Sequence of chain 77.A:
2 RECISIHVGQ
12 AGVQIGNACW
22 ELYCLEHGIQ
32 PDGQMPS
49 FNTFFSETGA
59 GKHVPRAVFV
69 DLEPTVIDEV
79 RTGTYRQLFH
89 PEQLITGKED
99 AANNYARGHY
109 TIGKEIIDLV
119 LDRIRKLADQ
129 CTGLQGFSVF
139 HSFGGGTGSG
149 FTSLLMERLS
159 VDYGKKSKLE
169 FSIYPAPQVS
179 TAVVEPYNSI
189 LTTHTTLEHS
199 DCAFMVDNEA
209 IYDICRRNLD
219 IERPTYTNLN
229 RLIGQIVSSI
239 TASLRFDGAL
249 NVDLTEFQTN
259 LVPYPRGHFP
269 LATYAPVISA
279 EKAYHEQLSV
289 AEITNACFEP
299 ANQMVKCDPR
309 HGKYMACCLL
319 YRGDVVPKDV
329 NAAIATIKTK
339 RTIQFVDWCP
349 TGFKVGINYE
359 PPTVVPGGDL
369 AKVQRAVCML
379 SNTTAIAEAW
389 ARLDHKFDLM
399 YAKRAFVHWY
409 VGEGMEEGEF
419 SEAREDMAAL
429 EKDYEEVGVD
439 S

This small molecule binds to this protein.
Small molecule (SMILES): Nc1nc2c(ncn2[C@@H]2O[C@H](CO[P](=O)(O)C[P](=O)(O)OP(=O)(O)O)[C@@H](O)[C@H]2O)c(=O)[nH]1

Binding-site contacts:
Ligand atom PB contacts residue MG1 of chain 76.F at 3.7 Å.
Ligand atom O2G contacts residue GLY142 of chain 76.B at 3.0 Å (h-bond).
Ligand atom O2A contacts residue GLN11 of chain 76.B at 3.5 Å (h-bond).
Ligand atom O1G contacts residue ALA97 of chain 76.B at 3.0 Å (h-bond).
Ligand atom N1 contacts residue ASN226 of chain 76.B at 2.7 Å (h-bond).
Ligand atom O1A contacts residue GLN11 of chain 76.B at 3.1 Å.
Ligand atom PG contacts residue MG1 of chain 76.F at 3.5 Å.
Ligand atom C4' contacts residue SER138 of chain 76.B at 3.2 Å.
Ligand atom C6 contacts residue TYR222 of chain 76.B at 3.7 Å (hydrophobic).
Ligand atom C2 contacts residue ASN226 of chain 76.B at 3.6 Å.
Ligand atom N1 contacts residue TYR222 of chain 76.B at 3.2 Å.
Ligand atom O3B contacts residue GLY142 of chain 76.B at 3.5 Å (h-bond).
Ligand atom O3G contacts residue MG1 of chain 76.F at 2.5 Å.
Ligand atom C2 contacts residue TYR222 of chain 76.B at 3.5 Å (hydrophobic).
Ligand atom N2 contacts residue ASN226 of chain 76.B at 2.9 Å (h-bond).
Ligand atom O2G contacts residue LYS352 of chain 77.A at 3.5 Å (salt-bridge).
Ligand atom O1G contacts residue GLU254 of chain 77.A at 3.4 Å (salt-bridge).
Ligand atom C6 contacts residue ASN226 of chain 76.B at 3.3 Å.
Ligand atom C2 contacts residue ASN204 of chain 76.B at 3.4 Å.
Ligand atom O3B contacts residue THR143 of chain 76.B at 3.1 Å (h-bond).
Ligand atom O6 contacts residue GLN15 of chain 76.B at 2.5 Å (h-bond).
Ligand atom O1A contacts residue LEU248 of chain 77.A at 2.6 Å.
Ligand atom O2A contacts residue CYS12 of chain 76.B at 3.3 Å (h-bond).
Ligand atom O2G contacts residue ASN99 of chain 76.B at 2.9 Å (h-bond).
Ligand atom O1B contacts residue MG1 of chain 76.F at 2.4 Å.
Ligand atom O1G contacts residue THR143 of chain 76.B at 3.4 Å.
Ligand atom O3' contacts residue GLU181 of chain 76.B at 3.3 Å (salt-bridge).
Ligand atom O2B contacts residue THR143 of chain 76.B at 2.7 Å (h-bond).
Ligand atom O1B contacts residue GLY10 of chain 76.B at 3.7 Å.
Ligand atom O6 contacts residue ASN226 of chain 76.B at 3.1 Å (h-bond).
Ligand atom O2B contacts residue GLY144 of chain 76.B at 2.7 Å (h-bond).
Ligand atom C6 contacts residue GLN15 of chain 76.B at 3.6 Å.
Ligand atom O4' contacts residue SER138 of chain 76.B at 3.3 Å (h-bond).
Ligand atom O2G contacts residue GLU254 of chain 77.A at 3.6 Å (salt-bridge).
Ligand atom O1B contacts residue GLN11 of chain 76.B at 3.2 Å (h-bond).
Ligand atom N2 contacts residue ASN204 of chain 76.B at 2.6 Å (h-bond).
Ligand atom PB contacts residue THR143 of chain 76.B at 3.3 Å.
Ligand atom O2B contacts residue GLY10 of chain 76.B at 3.2 Å.
Ligand atom N3 contacts residue ASN204 of chain 76.B at 3.0 Å (h-bond).
Ligand atom O2' contacts residue ASN329 of chain 77.A at 2.8 Å (h-bond).

Sequence of chain 76.B:
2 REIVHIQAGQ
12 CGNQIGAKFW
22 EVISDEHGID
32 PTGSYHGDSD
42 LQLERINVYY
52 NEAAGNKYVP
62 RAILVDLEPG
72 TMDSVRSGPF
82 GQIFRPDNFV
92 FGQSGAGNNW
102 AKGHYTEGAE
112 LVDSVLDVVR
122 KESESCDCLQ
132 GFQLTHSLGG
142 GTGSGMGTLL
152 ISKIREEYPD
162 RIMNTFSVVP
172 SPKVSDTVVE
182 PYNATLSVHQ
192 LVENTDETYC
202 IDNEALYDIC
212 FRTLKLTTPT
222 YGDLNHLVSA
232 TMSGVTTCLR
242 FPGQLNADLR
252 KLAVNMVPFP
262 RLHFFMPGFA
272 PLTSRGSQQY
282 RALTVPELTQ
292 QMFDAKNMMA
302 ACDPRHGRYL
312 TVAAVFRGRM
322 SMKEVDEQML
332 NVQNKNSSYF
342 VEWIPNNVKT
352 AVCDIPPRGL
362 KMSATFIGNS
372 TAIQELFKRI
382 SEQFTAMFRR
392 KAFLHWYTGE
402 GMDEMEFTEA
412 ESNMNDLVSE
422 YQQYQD